Binding-site contacts:
Ligand atom N2 contacts residue ASN37 of chain 1.A at 3.0 Å (h-bond).
Ligand atom C3 contacts residue GLU35 of chain 1.A at 3.8 Å.
Ligand atom N2 contacts residue ASN54 of chain 1.A at 3.0 Å (h-bond).
Ligand atom O5 contacts residue ASN36 of chain 1.A at 4.3 Å.
Ligand atom O5 contacts residue GLU35 of chain 1.A at 3.6 Å (salt-bridge).
Ligand atom O6 contacts residue ASN36 of chain 1.A at 2.8 Å (h-bond).
Ligand atom C5 contacts residue ASN54 of chain 1.A at 3.7 Å.
Ligand atom C7 contacts residue ASN37 of chain 1.A at 3.7 Å.
Ligand atom C2 contacts residue GLU35 of chain 1.A at 3.6 Å.
Ligand atom C7 contacts residue GLU35 of chain 1.A at 4.3 Å.
Ligand atom C5 contacts residue ASN36 of chain 1.A at 4.0 Å.
Ligand atom C1 contacts residue ASN36 of chain 1.A at 4.4 Å.
Ligand atom O7 contacts residue ASN54 of chain 1.A at 4.4 Å.
Ligand atom N2 contacts residue GLU35 of chain 1.A at 3.7 Å.
Ligand atom C5 contacts residue GLU35 of chain 1.A at 3.5 Å.
Ligand atom C6 contacts residue ASN36 of chain 1.A at 3.7 Å.
Ligand atom C1 contacts residue ASN54 of chain 1.A at 1.5 Å.
Ligand atom O5 contacts residue ASN54 of chain 1.A at 2.4 Å (h-bond).
Ligand atom C2 contacts residue ASN37 of chain 1.A at 4.0 Å.
Ligand atom C7 contacts residue ASN54 of chain 1.A at 3.9 Å.
Ligand atom C3 contacts residue ASN54 of chain 1.A at 3.8 Å.
Ligand atom C1 contacts residue ASN37 of chain 1.A at 4.0 Å.
Ligand atom C8 contacts residue ASN37 of chain 1.A at 3.5 Å.
Ligand atom C4 contacts residue GLU35 of chain 1.A at 4.2 Å.
Ligand atom C1 contacts residue GLU35 of chain 1.A at 3.0 Å.
Ligand atom C8 contacts residue GLU35 of chain 1.A at 3.8 Å.
Ligand atom C8 contacts residue ASN54 of chain 1.A at 4.2 Å.
Ligand atom C2 contacts residue ASN54 of chain 1.A at 2.5 Å.
Ligand atom C4 contacts residue ASN54 of chain 1.A at 4.2 Å.

The small molecule below binds the protein below.
Small molecule (SMILES): CC(=O)N[C@@H]1[C@@H](O)[C@H](O)[C@@H](CO)O[C@H]1O

Sequence of chain 1.A:
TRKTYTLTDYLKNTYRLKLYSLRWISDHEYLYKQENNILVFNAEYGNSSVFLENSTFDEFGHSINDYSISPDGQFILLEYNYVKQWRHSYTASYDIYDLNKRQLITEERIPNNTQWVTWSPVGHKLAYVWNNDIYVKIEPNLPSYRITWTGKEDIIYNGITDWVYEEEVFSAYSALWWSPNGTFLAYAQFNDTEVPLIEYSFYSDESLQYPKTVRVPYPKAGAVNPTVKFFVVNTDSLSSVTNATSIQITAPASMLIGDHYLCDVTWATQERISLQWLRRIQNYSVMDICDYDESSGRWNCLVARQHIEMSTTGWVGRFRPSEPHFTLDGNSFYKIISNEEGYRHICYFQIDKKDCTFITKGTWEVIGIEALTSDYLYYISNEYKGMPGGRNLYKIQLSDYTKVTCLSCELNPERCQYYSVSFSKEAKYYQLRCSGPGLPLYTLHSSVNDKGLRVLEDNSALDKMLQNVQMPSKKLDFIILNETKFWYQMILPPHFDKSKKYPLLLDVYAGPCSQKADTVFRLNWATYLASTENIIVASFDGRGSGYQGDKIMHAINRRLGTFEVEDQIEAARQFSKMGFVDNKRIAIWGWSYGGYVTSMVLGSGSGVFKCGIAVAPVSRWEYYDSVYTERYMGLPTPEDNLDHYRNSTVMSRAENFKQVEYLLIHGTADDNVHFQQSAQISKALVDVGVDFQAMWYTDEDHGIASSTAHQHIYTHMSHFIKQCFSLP